Binding-site contacts:
Ligand atom C3 contacts residue ASN650 of chain 4.B at 3.7 Å.
Ligand atom C3 contacts residue ASP682 of chain 4.B at 3.3 Å.
Ligand atom C6 contacts residue TRP627 of chain 4.B at 3.8 Å (hydrophobic).
Ligand atom C1 contacts residue ASN650 of chain 4.B at 1.4 Å.
Ligand atom N2 contacts residue ASN650 of chain 4.B at 3.3 Å (h-bond).
Ligand atom C4 contacts residue ASP682 of chain 4.B at 3.3 Å.
Ligand atom O5 contacts residue ASN650 of chain 4.B at 2.3 Å (h-bond).
Ligand atom C2 contacts residue ASN650 of chain 4.B at 2.5 Å.
Ligand atom C7 contacts residue ASN650 of chain 4.B at 4.0 Å.
Ligand atom C2 contacts residue ASP682 of chain 4.B at 3.7 Å.
Ligand atom C4 contacts residue ASN650 of chain 4.B at 4.2 Å.
Ligand atom C5 contacts residue ASN650 of chain 4.B at 3.6 Å.
Ligand atom O3 contacts residue ASN650 of chain 4.B at 3.9 Å.
Ligand atom O4 contacts residue ASP682 of chain 4.B at 2.4 Å (salt-bridge).
Ligand atom C7 contacts residue ASP682 of chain 4.B at 3.4 Å.
Ligand atom O7 contacts residue ASP682 of chain 4.B at 3.5 Å (salt-bridge).
Ligand atom C8 contacts residue ASP682 of chain 4.B at 4.5 Å.
Ligand atom O5 contacts residue TRP627 of chain 4.B at 3.8 Å.
Ligand atom C8 contacts residue ASN650 of chain 4.B at 4.0 Å.
Ligand atom O6 contacts residue TRP627 of chain 4.B at 4.4 Å.
Ligand atom N2 contacts residue ASP682 of chain 4.B at 2.9 Å (salt-bridge).

Sequence of chain 4.B:
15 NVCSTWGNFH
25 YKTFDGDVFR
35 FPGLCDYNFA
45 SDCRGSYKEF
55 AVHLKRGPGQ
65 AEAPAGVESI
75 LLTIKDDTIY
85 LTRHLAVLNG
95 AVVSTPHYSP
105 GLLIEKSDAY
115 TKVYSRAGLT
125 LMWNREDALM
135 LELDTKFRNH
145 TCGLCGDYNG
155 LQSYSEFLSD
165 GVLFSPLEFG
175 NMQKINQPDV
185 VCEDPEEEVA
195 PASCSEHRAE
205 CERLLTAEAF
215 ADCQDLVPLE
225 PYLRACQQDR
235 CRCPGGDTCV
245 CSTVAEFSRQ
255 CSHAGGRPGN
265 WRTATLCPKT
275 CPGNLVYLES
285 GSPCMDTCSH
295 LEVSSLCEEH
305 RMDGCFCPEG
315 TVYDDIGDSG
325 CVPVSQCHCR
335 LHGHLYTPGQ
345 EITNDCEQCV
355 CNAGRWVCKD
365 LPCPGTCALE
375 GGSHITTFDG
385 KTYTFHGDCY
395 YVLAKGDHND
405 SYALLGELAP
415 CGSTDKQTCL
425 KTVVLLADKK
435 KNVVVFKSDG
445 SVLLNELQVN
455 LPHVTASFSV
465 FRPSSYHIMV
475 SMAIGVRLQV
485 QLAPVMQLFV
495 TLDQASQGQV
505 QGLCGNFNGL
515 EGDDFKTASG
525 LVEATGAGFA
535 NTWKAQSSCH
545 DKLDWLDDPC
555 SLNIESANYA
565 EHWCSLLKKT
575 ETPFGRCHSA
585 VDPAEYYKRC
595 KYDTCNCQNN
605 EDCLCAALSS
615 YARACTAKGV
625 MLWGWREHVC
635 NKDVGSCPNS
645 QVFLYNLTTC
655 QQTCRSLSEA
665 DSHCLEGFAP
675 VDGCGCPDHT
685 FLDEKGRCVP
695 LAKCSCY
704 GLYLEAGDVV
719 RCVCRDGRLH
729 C

This protein binds this small molecule.
Small molecule (SMILES): CC(=O)N[C@@H]1[C@@H](O)[C@H](O)[C@@H](CO)O[C@H]1O